The protein below binds the small molecule below.
Small molecule (SMILES): CC(=O)N[C@@H]1[C@@H](O)[C@H](O)[C@@H](CO)O[C@H]1O

Binding-site contacts:
Ligand atom C8 contacts residue SER24 of chain 1.A at 3.7 Å.
Ligand atom C7 contacts residue ASN42 of chain 1.A at 3.7 Å.
Ligand atom C7 contacts residue ARG25 of chain 1.A at 4.4 Å.
Ligand atom O5 contacts residue ASN42 of chain 1.A at 2.4 Å (h-bond).
Ligand atom N2 contacts residue ASN42 of chain 1.A at 3.0 Å (h-bond).
Ligand atom O7 contacts residue ASP43 of chain 1.A at 4.5 Å.
Ligand atom N2 contacts residue SER24 of chain 1.A at 3.0 Å (h-bond).
Ligand atom C1 contacts residue ASN42 of chain 1.A at 1.4 Å.
Ligand atom O7 contacts residue ASN42 of chain 1.A at 3.9 Å.
Ligand atom C1 contacts residue SER24 of chain 1.A at 3.9 Å.
Ligand atom C7 contacts residue SER24 of chain 1.A at 3.8 Å.
Ligand atom C8 contacts residue ARG25 of chain 1.A at 4.1 Å.
Ligand atom C1 contacts residue ARG25 of chain 1.A at 4.5 Å.
Ligand atom C3 contacts residue SER24 of chain 1.A at 4.1 Å.
Ligand atom N2 contacts residue ARG25 of chain 1.A at 4.1 Å.
Ligand atom C8 contacts residue TRP23 of chain 1.A at 3.4 Å (hydrophobic).
Ligand atom C3 contacts residue ASN42 of chain 1.A at 3.9 Å.
Ligand atom C5 contacts residue ASN42 of chain 1.A at 3.7 Å.
Ligand atom C4 contacts residue ASN42 of chain 1.A at 4.3 Å.
Ligand atom C2 contacts residue ASN42 of chain 1.A at 2.5 Å.
Ligand atom C2 contacts residue SER24 of chain 1.A at 3.8 Å.

Sequence of chain 1.A:
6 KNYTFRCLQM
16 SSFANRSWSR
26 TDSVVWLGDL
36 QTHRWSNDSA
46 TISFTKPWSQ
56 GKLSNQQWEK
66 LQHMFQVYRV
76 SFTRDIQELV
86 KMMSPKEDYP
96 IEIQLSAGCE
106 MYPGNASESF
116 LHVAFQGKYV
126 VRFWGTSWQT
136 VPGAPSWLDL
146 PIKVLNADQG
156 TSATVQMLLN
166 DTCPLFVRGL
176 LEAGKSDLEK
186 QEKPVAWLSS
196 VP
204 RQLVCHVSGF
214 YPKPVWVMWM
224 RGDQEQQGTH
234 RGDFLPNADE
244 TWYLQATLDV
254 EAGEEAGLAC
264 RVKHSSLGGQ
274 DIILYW